Sequence of chain 1.G:
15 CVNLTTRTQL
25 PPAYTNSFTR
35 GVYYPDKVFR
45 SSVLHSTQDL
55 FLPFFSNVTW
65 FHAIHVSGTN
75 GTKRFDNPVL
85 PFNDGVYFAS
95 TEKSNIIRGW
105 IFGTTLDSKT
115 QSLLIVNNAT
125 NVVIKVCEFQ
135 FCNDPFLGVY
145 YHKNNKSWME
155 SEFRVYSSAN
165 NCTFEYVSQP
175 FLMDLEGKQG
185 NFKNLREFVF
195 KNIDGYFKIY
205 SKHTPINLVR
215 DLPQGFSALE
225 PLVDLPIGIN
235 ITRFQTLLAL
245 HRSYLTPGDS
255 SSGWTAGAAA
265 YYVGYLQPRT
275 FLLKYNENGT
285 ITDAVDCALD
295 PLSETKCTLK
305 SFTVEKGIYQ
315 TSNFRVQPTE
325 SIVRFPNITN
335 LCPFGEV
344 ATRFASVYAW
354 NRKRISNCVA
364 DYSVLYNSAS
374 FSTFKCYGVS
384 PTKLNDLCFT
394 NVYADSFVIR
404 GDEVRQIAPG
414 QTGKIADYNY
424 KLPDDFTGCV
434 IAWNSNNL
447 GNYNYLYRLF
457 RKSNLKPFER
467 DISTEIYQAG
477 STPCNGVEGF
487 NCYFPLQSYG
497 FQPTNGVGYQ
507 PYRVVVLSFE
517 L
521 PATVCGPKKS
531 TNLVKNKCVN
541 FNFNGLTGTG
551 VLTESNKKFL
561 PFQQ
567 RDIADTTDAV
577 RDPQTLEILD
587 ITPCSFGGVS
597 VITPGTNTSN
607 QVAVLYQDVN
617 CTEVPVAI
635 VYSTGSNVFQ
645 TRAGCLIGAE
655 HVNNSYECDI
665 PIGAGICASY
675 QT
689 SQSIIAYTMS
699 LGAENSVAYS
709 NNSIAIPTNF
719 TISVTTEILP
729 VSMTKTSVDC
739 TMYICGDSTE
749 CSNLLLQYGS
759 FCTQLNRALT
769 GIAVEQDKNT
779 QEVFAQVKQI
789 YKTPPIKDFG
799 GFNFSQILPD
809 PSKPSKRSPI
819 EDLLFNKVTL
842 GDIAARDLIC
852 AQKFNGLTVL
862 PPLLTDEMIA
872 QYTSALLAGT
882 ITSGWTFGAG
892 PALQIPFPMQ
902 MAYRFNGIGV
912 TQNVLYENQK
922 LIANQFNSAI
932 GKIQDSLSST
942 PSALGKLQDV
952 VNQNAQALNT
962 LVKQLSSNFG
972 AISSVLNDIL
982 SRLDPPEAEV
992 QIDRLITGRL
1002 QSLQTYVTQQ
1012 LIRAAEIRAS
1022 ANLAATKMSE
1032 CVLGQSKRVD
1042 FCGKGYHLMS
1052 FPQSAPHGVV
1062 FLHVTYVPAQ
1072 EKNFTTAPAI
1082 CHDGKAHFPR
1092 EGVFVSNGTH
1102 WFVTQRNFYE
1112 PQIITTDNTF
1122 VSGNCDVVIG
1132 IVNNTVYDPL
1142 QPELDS

A small-molecule ligand and the protein it binds are described below.
Small molecule (SMILES): CC(=O)N[C@@H]1[C@@H](O)[C@H](O)[C@@H](CO)O[C@H]1O

Binding-site contacts:
Ligand atom C7 contacts residue ASN280 of chain 1.G at 4.2 Å.
Ligand atom C1 contacts residue LYS558 of chain 1.D at 3.3 Å.
Ligand atom C1 contacts residue ASN282 of chain 1.G at 1.4 Å.
Ligand atom O5 contacts residue ASN282 of chain 1.G at 2.4 Å (h-bond).
Ligand atom C2 contacts residue ASN282 of chain 1.G at 2.5 Å.
Ligand atom O7 contacts residue ASN280 of chain 1.G at 3.7 Å.
Ligand atom O5 contacts residue LYS558 of chain 1.D at 2.4 Å (salt-bridge).
Ligand atom C3 contacts residue ASN282 of chain 1.G at 3.8 Å.
Ligand atom C7 contacts residue ASN282 of chain 1.G at 3.7 Å.
Ligand atom C4 contacts residue ASN282 of chain 1.G at 4.2 Å.
Ligand atom N2 contacts residue ASN282 of chain 1.G at 2.9 Å (h-bond).
Ligand atom C5 contacts residue LYS558 of chain 1.D at 3.5 Å.
Ligand atom C2 contacts residue LYS558 of chain 1.D at 4.5 Å.
Ligand atom C6 contacts residue LYS558 of chain 1.D at 3.5 Å.
Ligand atom C5 contacts residue ASN282 of chain 1.G at 3.7 Å.
Ligand atom C8 contacts residue ASN282 of chain 1.G at 4.2 Å.

Sequence of chain 1.D:
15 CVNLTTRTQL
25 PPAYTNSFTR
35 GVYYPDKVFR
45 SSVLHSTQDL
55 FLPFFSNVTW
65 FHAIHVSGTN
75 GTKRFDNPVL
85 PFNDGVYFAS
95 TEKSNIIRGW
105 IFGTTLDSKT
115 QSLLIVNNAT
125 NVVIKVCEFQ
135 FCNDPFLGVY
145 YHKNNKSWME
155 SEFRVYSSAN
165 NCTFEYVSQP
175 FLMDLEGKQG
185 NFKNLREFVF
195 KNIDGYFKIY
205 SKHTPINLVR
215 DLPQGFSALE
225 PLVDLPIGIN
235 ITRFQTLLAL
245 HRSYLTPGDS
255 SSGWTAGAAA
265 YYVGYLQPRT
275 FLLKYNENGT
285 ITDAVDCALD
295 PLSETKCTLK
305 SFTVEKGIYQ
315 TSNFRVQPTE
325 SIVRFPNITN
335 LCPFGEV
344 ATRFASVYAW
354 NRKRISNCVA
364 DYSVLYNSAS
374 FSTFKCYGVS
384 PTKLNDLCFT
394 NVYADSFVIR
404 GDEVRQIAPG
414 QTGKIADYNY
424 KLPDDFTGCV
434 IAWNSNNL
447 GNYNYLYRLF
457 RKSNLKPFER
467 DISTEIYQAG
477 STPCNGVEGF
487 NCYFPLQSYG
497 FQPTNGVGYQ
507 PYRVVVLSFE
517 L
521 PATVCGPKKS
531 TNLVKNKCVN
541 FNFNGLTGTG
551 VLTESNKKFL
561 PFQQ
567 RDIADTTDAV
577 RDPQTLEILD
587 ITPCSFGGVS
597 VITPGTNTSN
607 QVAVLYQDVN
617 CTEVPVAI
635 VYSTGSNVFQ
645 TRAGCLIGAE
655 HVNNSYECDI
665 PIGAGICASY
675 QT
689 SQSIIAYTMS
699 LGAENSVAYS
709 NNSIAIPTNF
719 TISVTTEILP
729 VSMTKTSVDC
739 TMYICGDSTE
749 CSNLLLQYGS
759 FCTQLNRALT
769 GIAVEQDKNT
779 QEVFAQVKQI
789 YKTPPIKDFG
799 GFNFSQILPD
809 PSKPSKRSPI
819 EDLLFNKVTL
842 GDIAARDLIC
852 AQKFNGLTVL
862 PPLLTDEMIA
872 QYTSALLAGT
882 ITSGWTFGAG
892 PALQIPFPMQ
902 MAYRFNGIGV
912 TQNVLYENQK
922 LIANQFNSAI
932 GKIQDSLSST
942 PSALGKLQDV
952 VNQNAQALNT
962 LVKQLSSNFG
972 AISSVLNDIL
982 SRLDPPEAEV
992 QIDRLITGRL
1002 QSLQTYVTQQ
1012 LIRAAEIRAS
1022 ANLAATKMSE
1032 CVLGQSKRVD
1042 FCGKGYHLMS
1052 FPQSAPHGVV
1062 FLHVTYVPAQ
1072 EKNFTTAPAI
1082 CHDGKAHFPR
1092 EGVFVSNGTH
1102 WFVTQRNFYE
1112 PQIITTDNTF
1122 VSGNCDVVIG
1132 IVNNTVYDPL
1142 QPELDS